Binding-site contacts:
Ligand atom C4 contacts residue LEU190 of chain 1.A at 3.3 Å (hydrophobic).
Ligand atom N6 contacts residue GLU123 of chain 1.A at 3.5 Å (salt-bridge).
Ligand atom C15 contacts residue ARG187 of chain 1.A at 3.4 Å.
Ligand atom N6 contacts residue ALA75 of chain 1.A at 3.6 Å.
Ligand atom N7 contacts residue MET125 of chain 1.A at 3.6 Å (h-bond).
Ligand atom C16 contacts residue LEU49 of chain 1.A at 3.6 Å (hydrophobic).
Ligand atom CL1 contacts residue ARG126 of chain 1.A at 3.6 Å.
Ligand atom C5 contacts residue LEU190 of chain 1.A at 3.5 Å (hydrophobic).
Ligand atom F1 contacts residue ASP201 of chain 1.A at 3.7 Å.
Ligand atom O1 contacts residue PHE122 of chain 1.A at 3.9 Å.
Ligand atom C13 contacts residue LEU190 of chain 1.A at 3.8 Å (hydrophobic).
Ligand atom F1 contacts residue GLY200 of chain 1.A at 3.4 Å.
Ligand atom N6 contacts residue TYR124 of chain 1.A at 3.7 Å.
Ligand atom C14 contacts residue LEU190 of chain 1.A at 3.6 Å (hydrophobic).
Ligand atom C13 contacts residue GLY200 of chain 1.A at 3.7 Å.
Ligand atom F1 contacts residue ARG187 of chain 1.A at 3.8 Å.
Ligand atom CL1 contacts residue MET125 of chain 1.A at 3.3 Å.
Ligand atom N7 contacts residue GLU123 of chain 1.A at 2.8 Å (salt-bridge).
Ligand atom C1 contacts residue GLY200 of chain 1.A at 3.2 Å.
Ligand atom C10 contacts residue VAL57 of chain 1.A at 3.6 Å (hydrophobic).
Ligand atom C16 contacts residue GLY128 of chain 1.A at 3.5 Å.
Ligand atom C15 contacts residue ASP129 of chain 1.A at 3.6 Å.
Ligand atom N4 contacts residue LEU190 of chain 1.A at 3.8 Å.
Ligand atom C6 contacts residue MET125 of chain 1.A at 3.7 Å (hydrophobic).
Ligand atom N1 contacts residue MET125 of chain 1.A at 3.1 Å (h-bond).
Ligand atom N5 contacts residue LEU49 of chain 1.A at 3.5 Å (h-bond).
Ligand atom O1 contacts residue LEU190 of chain 1.A at 3.5 Å.
Ligand atom CL1 contacts residue GLY128 of chain 1.A at 3.5 Å.
Ligand atom F1 contacts residue ASN188 of chain 1.A at 3.1 Å.
Ligand atom F1 contacts residue LEU190 of chain 1.A at 3.7 Å.
Ligand atom C3 contacts residue PHE122 of chain 1.A at 3.6 Å (hydrophobic).
Ligand atom N7 contacts residue ALA75 of chain 1.A at 3.3 Å.
Ligand atom N6 contacts residue MET125 of chain 1.A at 2.9 Å (h-bond).
Ligand atom CL1 contacts residue LEU49 of chain 1.A at 3.7 Å.
Ligand atom C4 contacts residue ALA75 of chain 1.A at 3.6 Å (hydrophobic).
Ligand atom N7 contacts residue LEU190 of chain 1.A at 3.8 Å.
Ligand atom F1 contacts residue CYS189 of chain 1.A at 3.5 Å.
Ligand atom N1 contacts residue LEU49 of chain 1.A at 3.7 Å.
Ligand atom C17 contacts residue GLY128 of chain 1.A at 3.5 Å.
Ligand atom C15 contacts residue LEU190 of chain 1.A at 3.6 Å (hydrophobic).

A protein and the small-molecule ligand that binds it are described below.
Small molecule (SMILES): CC(C)Oc1cc(Nc2nc(N[C@@H](C)c3ccc(F)cn3)ncc2Cl)[nH]n1

Sequence of chain 1.A:
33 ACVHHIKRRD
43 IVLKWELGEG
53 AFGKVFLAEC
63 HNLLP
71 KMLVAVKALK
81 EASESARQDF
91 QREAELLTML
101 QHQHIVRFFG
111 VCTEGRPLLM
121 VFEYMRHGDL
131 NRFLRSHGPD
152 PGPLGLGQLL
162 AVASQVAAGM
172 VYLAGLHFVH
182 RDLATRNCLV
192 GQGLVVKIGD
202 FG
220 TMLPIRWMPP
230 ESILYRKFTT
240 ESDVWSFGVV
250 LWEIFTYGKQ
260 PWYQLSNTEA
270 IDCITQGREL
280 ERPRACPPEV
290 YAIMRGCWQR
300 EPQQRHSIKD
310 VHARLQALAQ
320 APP